Sequence of chain 1.G:
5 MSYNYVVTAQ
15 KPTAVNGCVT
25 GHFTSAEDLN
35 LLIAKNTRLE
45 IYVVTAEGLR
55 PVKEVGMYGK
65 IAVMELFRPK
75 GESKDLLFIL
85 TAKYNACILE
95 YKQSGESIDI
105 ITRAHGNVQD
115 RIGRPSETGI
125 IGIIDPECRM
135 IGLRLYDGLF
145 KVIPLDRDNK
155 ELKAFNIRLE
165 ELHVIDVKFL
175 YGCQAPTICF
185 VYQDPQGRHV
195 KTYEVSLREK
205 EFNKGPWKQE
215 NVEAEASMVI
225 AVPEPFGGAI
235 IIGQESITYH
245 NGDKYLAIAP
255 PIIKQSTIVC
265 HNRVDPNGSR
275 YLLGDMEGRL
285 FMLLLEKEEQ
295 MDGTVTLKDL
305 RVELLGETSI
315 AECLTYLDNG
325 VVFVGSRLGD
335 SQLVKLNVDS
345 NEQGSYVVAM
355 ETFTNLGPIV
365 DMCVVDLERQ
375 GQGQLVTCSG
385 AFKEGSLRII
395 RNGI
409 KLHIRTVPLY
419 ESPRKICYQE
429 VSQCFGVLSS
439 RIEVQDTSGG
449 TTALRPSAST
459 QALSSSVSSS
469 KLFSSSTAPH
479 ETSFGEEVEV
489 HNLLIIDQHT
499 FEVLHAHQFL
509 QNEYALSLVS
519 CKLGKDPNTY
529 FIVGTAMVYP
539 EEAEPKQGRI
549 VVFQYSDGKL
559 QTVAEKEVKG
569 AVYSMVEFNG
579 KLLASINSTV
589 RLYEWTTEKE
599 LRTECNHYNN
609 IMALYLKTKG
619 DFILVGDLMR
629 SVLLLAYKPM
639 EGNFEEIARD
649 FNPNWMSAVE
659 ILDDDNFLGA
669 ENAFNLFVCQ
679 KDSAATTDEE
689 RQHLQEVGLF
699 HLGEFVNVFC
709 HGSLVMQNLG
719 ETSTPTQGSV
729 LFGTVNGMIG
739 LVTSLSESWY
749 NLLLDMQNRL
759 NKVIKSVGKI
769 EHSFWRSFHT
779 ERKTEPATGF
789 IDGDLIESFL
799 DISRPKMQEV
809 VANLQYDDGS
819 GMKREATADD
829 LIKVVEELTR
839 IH

Binding-site contacts:
Ligand atom C4 contacts residue ILE25 of chain 1.H at 3.9 Å (hydrophobic).
Ligand atom C4 contacts residue LEU158 of chain 1.H at 3.8 Å (hydrophobic).
Ligand atom C15 contacts residue ILE25 of chain 1.H at 3.6 Å (hydrophobic).
Ligand atom C18 contacts residue ARG628 of chain 1.G at 3.3 Å.
Ligand atom N1 contacts residue MET108 of chain 1.H at 2.9 Å (h-bond).
Ligand atom C3 contacts residue ASP109 of chain 1.H at 3.8 Å.
Ligand atom C10 contacts residue LYS48 of chain 1.H at 3.9 Å.
Ligand atom O1 contacts residue MET108 of chain 1.H at 3.0 Å (h-bond).
Ligand atom C18 contacts residue ILE25 of chain 1.H at 4.0 Å (hydrophobic).
Ligand atom C17 contacts residue ARG628 of chain 1.G at 3.5 Å.
Ligand atom C13 contacts residue TYR107 of chain 1.H at 3.6 Å (hydrophobic).
Ligand atom S1 contacts residue ASN607 of chain 1.G at 3.6 Å (h-bond).
Ligand atom N3 contacts residue ASP109 of chain 1.H at 4.0 Å.
Ligand atom C2 contacts residue ILE25 of chain 1.H at 4.0 Å (hydrophobic).
Ligand atom C18 contacts residue ARG647 of chain 1.G at 3.8 Å.
Ligand atom C16 contacts residue ARG628 of chain 1.G at 3.8 Å.
Ligand atom C2 contacts residue MET108 of chain 1.H at 3.6 Å (hydrophobic).
Ligand atom O1 contacts residue TYR107 of chain 1.H at 3.6 Å.
Ligand atom C8 contacts residue VAL33 of chain 1.H at 3.8 Å (hydrophobic).
Ligand atom C16 contacts residue ILE25 of chain 1.H at 3.7 Å (hydrophobic).
Ligand atom O3 contacts residue VAL33 of chain 1.H at 3.9 Å.
Ligand atom C12 contacts residue TYR107 of chain 1.H at 3.3 Å (hydrophobic).
Ligand atom C5 contacts residue LEU158 of chain 1.H at 4.0 Å (hydrophobic).
Ligand atom N1 contacts residue TYR107 of chain 1.H at 4.0 Å.
Ligand atom C17 contacts residue ILE25 of chain 1.H at 3.1 Å (hydrophobic).
Ligand atom C9 contacts residue LEU158 of chain 1.H at 3.7 Å (hydrophobic).
Ligand atom C12 contacts residue ILE609 of chain 1.G at 3.8 Å (hydrophobic).
Ligand atom S1 contacts residue ARG628 of chain 1.G at 4.0 Å.
Ligand atom C14 contacts residue ILE25 of chain 1.H at 3.8 Å (hydrophobic).
Ligand atom C12 contacts residue ILE25 of chain 1.H at 3.8 Å (hydrophobic).
Ligand atom C1 contacts residue MET108 of chain 1.H at 3.8 Å (hydrophobic).
Ligand atom C3 contacts residue MET108 of chain 1.H at 3.9 Å (hydrophobic).
Ligand atom C7 contacts residue VAL33 of chain 1.H at 4.0 Å (hydrophobic).
Ligand atom O1 contacts residue ALA46 of chain 1.H at 3.9 Å.
Ligand atom C13 contacts residue ASP109 of chain 1.H at 3.0 Å.
Ligand atom O2 contacts residue LYS48 of chain 1.H at 3.9 Å.
Ligand atom C10 contacts residue PHE105 of chain 1.H at 3.7 Å (hydrophobic).
Ligand atom O2 contacts residue VAL33 of chain 1.H at 3.9 Å.
Ligand atom N3 contacts residue ILE25 of chain 1.H at 4.0 Å.
Ligand atom C14 contacts residue ARG628 of chain 1.G at 3.4 Å.

A protein and the small-molecule ligand that binds it are described below.
Small molecule (SMILES): COc1cc2nc(CN3CCc4sccc4C3)[nH]c(=O)c2cc1OC

Sequence of chain 1.H:
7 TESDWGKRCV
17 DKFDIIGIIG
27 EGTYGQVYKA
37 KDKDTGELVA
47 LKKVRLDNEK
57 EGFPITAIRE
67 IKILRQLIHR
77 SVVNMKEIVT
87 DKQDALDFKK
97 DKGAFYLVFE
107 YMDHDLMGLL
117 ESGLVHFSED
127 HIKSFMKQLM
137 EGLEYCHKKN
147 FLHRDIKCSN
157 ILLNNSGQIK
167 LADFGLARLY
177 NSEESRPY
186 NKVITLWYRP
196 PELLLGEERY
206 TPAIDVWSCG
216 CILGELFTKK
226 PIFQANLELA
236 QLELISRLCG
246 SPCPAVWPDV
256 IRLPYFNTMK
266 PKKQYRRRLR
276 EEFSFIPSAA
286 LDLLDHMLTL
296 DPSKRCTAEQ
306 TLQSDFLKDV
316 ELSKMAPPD